Sequence of chain 1.B:
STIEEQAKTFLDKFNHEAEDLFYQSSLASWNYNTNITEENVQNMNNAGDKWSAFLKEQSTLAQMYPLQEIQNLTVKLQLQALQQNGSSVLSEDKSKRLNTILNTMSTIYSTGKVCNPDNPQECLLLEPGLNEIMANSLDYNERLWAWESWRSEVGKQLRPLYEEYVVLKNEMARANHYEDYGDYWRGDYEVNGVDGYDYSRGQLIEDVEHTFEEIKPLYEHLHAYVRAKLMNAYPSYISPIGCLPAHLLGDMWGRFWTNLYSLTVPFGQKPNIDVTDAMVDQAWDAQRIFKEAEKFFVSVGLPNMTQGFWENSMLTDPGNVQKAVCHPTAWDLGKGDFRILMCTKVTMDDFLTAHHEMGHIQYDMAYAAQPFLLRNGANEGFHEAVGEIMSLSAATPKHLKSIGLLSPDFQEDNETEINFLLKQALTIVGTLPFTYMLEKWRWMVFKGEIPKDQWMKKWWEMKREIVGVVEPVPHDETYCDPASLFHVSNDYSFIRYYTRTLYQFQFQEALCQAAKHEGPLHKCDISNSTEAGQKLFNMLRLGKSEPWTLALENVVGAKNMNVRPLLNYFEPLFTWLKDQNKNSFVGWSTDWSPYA

Binding-site contacts:
Ligand atom C8 contacts residue ASN432 of chain 1.B at 4.0 Å.
Ligand atom N2 contacts residue ASN432 of chain 1.B at 2.9 Å (h-bond).
Ligand atom C5 contacts residue ASN432 of chain 1.B at 3.7 Å.
Ligand atom C4 contacts residue ASN432 of chain 1.B at 4.2 Å.
Ligand atom O5 contacts residue ASN432 of chain 1.B at 2.4 Å (h-bond).
Ligand atom C2 contacts residue ASN432 of chain 1.B at 2.5 Å.
Ligand atom C7 contacts residue ASN432 of chain 1.B at 3.8 Å.
Ligand atom C3 contacts residue ASN432 of chain 1.B at 3.8 Å.
Ligand atom C1 contacts residue ASN432 of chain 1.B at 1.4 Å.
Ligand atom O6 contacts residue TRP594 of chain 1.B at 4.2 Å.
Ligand atom O6 contacts residue PHE285 of chain 1.B at 4.3 Å.

This small molecule binds to this protein.
Small molecule (SMILES): CC(=O)N[C@@H]1[C@@H](O)[C@H](O)[C@@H](CO)O[C@H]1O